Sequence of chain 1.A:
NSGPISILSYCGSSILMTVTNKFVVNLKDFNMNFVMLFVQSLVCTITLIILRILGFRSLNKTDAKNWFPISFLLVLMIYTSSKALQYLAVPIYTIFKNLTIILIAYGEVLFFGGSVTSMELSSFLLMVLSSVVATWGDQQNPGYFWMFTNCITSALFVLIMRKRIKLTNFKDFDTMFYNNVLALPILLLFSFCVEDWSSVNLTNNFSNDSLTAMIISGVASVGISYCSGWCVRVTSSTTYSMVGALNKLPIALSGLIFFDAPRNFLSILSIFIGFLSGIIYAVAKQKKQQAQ

A small-molecule ligand and the protein it binds are described below.
Small molecule (SMILES): Nc1nc2c(ncn2[C@@H]2O[C@H](CO[P](=O)(O)O[P](=O)(O)O[C@H]3O[C@H](CO)[C@@H](O)[C@H](O)[C@@H]3O)[C@@H](O)[C@H]2O)c(=O)[nH]1

Binding-site contacts:
Ligand atom O3B contacts residue LYS289 of chain 1.A at 2.9 Å (salt-bridge).
Ligand atom O3' contacts residue TYR28 of chain 1.A at 3.3 Å (h-bond).
Ligand atom C2 contacts residue SER269 of chain 1.A at 3.9 Å.
Ligand atom C3' contacts residue TYR281 of chain 1.A at 3.6 Å (hydrophobic).
Ligand atom N3 contacts residue SER269 of chain 1.A at 3.7 Å.
Ligand atom PB contacts residue LYS289 of chain 1.A at 3.8 Å.
Ligand atom N7 contacts residue SER266 of chain 1.A at 4.0 Å.
Ligand atom N1 contacts residue SER266 of chain 1.A at 4.0 Å.
Ligand atom C61 contacts residue THR115 of chain 1.A at 4.0 Å.
Ligand atom C6 contacts residue ASN221 of chain 1.A at 4.0 Å.
Ligand atom O2B contacts residue TYR28 of chain 1.A at 3.3 Å (h-bond).
Ligand atom O3B contacts residue SER32 of chain 1.A at 3.3 Å (h-bond).
Ligand atom O41 contacts residue LYS289 of chain 1.A at 4.0 Å.
Ligand atom O6 contacts residue SER266 of chain 1.A at 3.2 Å (h-bond).
Ligand atom C51 contacts residue LYS289 of chain 1.A at 3.5 Å.
Ligand atom N9 contacts residue ILE265 of chain 1.A at 3.9 Å.
Ligand atom N7 contacts residue ILE265 of chain 1.A at 3.1 Å.
Ligand atom O2' contacts residue TYR281 of chain 1.A at 3.2 Å (h-bond).
Ligand atom C3' contacts residue TYR28 of chain 1.A at 4.0 Å (hydrophobic).
Ligand atom C61 contacts residue LYS289 of chain 1.A at 3.4 Å.
Ligand atom N2 contacts residue ASN220 of chain 1.A at 3.4 Å (h-bond).
Ligand atom O1B contacts residue LYS289 of chain 1.A at 3.9 Å.
Ligand atom C2' contacts residue SER269 of chain 1.A at 3.9 Å.
Ligand atom C5 contacts residue ILE265 of chain 1.A at 3.9 Å (hydrophobic).
Ligand atom O6A contacts residue GLY285 of chain 1.A at 3.3 Å (h-bond).
Ligand atom O6A contacts residue ALA286 of chain 1.A at 3.4 Å.
Ligand atom C2' contacts residue TYR281 of chain 1.A at 3.7 Å (hydrophobic).
Ligand atom N2 contacts residue SER269 of chain 1.A at 3.8 Å.
Ligand atom O3' contacts residue TYR281 of chain 1.A at 2.5 Å (h-bond).
Ligand atom PA contacts residue MET35 of chain 1.A at 3.9 Å.
Ligand atom O6A contacts residue LYS289 of chain 1.A at 3.0 Å.
Ligand atom O2' contacts residue SER269 of chain 1.A at 2.7 Å (h-bond).
Ligand atom O21 contacts residue TYR114 of chain 1.A at 3.1 Å.
Ligand atom C8 contacts residue ILE265 of chain 1.A at 3.1 Å (hydrophobic).
Ligand atom C6 contacts residue SER266 of chain 1.A at 3.7 Å.
Ligand atom O2A contacts residue MET35 of chain 1.A at 2.9 Å (h-bond).
Ligand atom O2' contacts residue TYR28 of chain 1.A at 3.6 Å.
Ligand atom C1' contacts residue TYR281 of chain 1.A at 3.7 Å (hydrophobic).
Ligand atom O1A contacts residue MET35 of chain 1.A at 4.0 Å.
Ligand atom O6 contacts residue ASN221 of chain 1.A at 2.7 Å (h-bond).